Sequence of chain 1.A:
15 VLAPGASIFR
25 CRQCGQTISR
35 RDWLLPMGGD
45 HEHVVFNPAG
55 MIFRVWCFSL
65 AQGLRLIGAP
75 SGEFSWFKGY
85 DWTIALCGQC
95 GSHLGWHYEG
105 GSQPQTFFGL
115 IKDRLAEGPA

Binding-site contacts:
Ligand atom C2 contacts residue TRP80 of chain 1.A at 3.4 Å (hydrophobic).
Ligand atom O2 contacts residue PRO52 of chain 1.A at 3.4 Å.
Ligand atom O7 contacts residue ASN51 of chain 1.A at 3.8 Å.
Ligand atom C7 contacts residue TRP100 of chain 1.A at 3.7 Å (hydrophobic).
Ligand atom O1 contacts residue TYR102 of chain 1.A at 2.8 Å (h-bond).
Ligand atom N1 contacts residue PHE78 of chain 1.A at 2.8 Å (h-bond).
Ligand atom C3 contacts residue PHE78 of chain 1.A at 3.8 Å (hydrophobic).
Ligand atom O6 contacts residue PO41 of chain 1.F at 3.7 Å.
Ligand atom C4 contacts residue TRP80 of chain 1.A at 3.5 Å (hydrophobic).
Ligand atom C12 contacts residue HIS97 of chain 1.A at 3.9 Å.
Ligand atom N1 contacts residue TRP80 of chain 1.A at 3.3 Å.
Ligand atom O6 contacts residue HIS97 of chain 1.A at 3.1 Å.
Ligand atom O7 contacts residue HIS97 of chain 1.A at 3.9 Å.
Ligand atom C1 contacts residue TRP80 of chain 1.A at 3.4 Å (hydrophobic).
Ligand atom C2 contacts residue PHE78 of chain 1.A at 3.7 Å (hydrophobic).
Ligand atom C7 contacts residue ASN51 of chain 1.A at 3.9 Å.
Ligand atom O5 contacts residue PHE78 of chain 1.A at 3.7 Å.
Ligand atom O2 contacts residue PHE78 of chain 1.A at 3.8 Å.
Ligand atom O1 contacts residue TRP80 of chain 1.A at 3.1 Å (h-bond).
Ligand atom O1 contacts residue SER79 of chain 1.A at 3.5 Å.
Ligand atom O3 contacts residue TRP100 of chain 1.A at 3.7 Å.
Ligand atom C3 contacts residue TYR102 of chain 1.A at 3.5 Å (hydrophobic).
Ligand atom O7 contacts residue PO41 of chain 1.F at 2.6 Å (h-bond).
Ligand atom C4 contacts residue TYR102 of chain 1.A at 3.7 Å (hydrophobic).
Ligand atom C12 contacts residue PO41 of chain 1.F at 3.5 Å.
Ligand atom C3 contacts residue TRP80 of chain 1.A at 3.3 Å (hydrophobic).
Ligand atom C6 contacts residue TRP86 of chain 1.A at 3.9 Å (hydrophobic).
Ligand atom N2 contacts residue TRP100 of chain 1.A at 3.4 Å (h-bond).
Ligand atom N2 contacts residue TRP86 of chain 1.A at 3.7 Å.
Ligand atom O6 contacts residue ILE88 of chain 1.A at 3.7 Å.
Ligand atom C3 contacts residue TRP86 of chain 1.A at 3.6 Å (hydrophobic).
Ligand atom O1 contacts residue TRP86 of chain 1.A at 3.5 Å.
Ligand atom C1 contacts residue TRP100 of chain 1.A at 3.7 Å (hydrophobic).
Ligand atom O6 contacts residue TRP100 of chain 1.A at 2.9 Å (h-bond).
Ligand atom C4 contacts residue TRP100 of chain 1.A at 3.5 Å (hydrophobic).
Ligand atom C11 contacts residue TRP86 of chain 1.A at 3.5 Å (hydrophobic).
Ligand atom C4 contacts residue TRP86 of chain 1.A at 3.8 Å (hydrophobic).
Ligand atom O2 contacts residue ASN51 of chain 1.A at 3.5 Å.
Ligand atom O2 contacts residue TRP80 of chain 1.A at 3.6 Å.
Ligand atom O3 contacts residue ASN51 of chain 1.A at 3.0 Å (h-bond).

A small-molecule ligand and the protein it binds are described below.
Small molecule (SMILES): O=C1C[C@H](NC(=O)c2cc([N+](=O)[O-])ccc2C(=O)O)C(=O)N1